Sequence of chain 1.I:
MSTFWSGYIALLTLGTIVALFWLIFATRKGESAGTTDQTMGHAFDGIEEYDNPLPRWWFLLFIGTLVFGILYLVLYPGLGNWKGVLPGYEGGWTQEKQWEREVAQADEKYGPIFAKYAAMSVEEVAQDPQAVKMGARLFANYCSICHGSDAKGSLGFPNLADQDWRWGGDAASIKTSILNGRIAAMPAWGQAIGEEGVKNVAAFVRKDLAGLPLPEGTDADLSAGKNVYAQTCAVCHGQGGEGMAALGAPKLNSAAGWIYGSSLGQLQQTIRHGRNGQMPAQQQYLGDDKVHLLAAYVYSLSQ

Binding-site contacts:
Ligand atom N22 contacts residue GLY265 of chain 1.I at 3.4 Å.
Ligand atom N23 contacts residue GLN269 of chain 1.I at 4.5 Å.
Ligand atom N23 contacts residue ARG275 of chain 1.I at 3.3 Å (salt-bridge).
Ligand atom C24 contacts residue GLN269 of chain 1.I at 4.0 Å.
Ligand atom N23 contacts residue TYR260 of chain 1.I at 3.8 Å.
Ligand atom N23 contacts residue GLN266 of chain 1.I at 3.7 Å.
Ligand atom C22 contacts residue GLY265 of chain 1.I at 4.3 Å.
Ligand atom N24 contacts residue GLN269 of chain 1.I at 3.3 Å.
Ligand atom N22 contacts residue SER263 of chain 1.I at 4.4 Å.
Ligand atom N22 contacts residue GLN266 of chain 1.I at 3.1 Å (h-bond).
Ligand atom FE2 contacts residue GLN266 of chain 1.I at 4.0 Å.
Ligand atom C23 contacts residue GLN266 of chain 1.I at 3.5 Å.
Ligand atom C23 contacts residue ARG275 of chain 1.I at 4.4 Å.
Ligand atom C11 contacts residue GLN266 of chain 1.I at 3.4 Å.
Ligand atom N11 contacts residue GLN266 of chain 1.I at 2.8 Å (h-bond).
Ligand atom C22 contacts residue GLN266 of chain 1.I at 3.2 Å.

The small molecule below binds the protein below.
Small molecule (SMILES): N#C[Fe](C#N)(C#N)(C#N)(C#N)C#N